Sequence of chain 1.D:
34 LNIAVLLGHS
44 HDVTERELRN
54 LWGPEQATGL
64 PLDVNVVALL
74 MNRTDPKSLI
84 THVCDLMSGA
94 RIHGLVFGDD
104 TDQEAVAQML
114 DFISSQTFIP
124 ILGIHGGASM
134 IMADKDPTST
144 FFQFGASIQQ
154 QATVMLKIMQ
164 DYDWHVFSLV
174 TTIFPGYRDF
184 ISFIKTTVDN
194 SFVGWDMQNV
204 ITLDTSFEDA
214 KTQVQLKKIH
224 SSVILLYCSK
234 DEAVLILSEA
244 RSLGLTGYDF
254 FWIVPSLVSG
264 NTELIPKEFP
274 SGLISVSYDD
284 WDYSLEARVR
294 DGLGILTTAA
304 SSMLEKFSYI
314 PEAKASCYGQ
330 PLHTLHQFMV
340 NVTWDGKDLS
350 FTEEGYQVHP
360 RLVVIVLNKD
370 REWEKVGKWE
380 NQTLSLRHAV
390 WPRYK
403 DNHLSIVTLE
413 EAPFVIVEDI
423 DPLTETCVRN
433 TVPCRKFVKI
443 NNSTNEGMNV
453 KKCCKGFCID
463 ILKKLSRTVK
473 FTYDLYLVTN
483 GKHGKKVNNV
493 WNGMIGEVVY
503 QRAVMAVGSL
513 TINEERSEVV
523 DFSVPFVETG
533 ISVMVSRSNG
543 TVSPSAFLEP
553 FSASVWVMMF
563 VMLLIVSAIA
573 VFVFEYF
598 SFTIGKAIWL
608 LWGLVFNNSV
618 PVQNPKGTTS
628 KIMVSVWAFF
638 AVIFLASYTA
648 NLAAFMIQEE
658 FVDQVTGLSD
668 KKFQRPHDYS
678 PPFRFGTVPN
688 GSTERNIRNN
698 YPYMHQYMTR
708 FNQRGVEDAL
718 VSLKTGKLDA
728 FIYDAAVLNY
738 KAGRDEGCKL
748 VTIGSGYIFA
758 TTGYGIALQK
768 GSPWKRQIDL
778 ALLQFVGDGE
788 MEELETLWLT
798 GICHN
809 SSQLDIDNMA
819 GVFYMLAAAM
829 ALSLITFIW

Binding-site contacts:
Ligand atom O4 contacts residue PHE337 of chain 1.D at 3.6 Å.
Ligand atom N2 contacts residue ASN340 of chain 1.D at 3.0 Å (h-bond).
Ligand atom O4 contacts residue LYS309 of chain 1.D at 3.9 Å.
Ligand atom C8 contacts residue ASN340 of chain 1.D at 3.9 Å.
Ligand atom C8 contacts residue VAL339 of chain 1.D at 3.9 Å (hydrophobic).
Ligand atom O6 contacts residue SER305 of chain 1.D at 3.4 Å.
Ligand atom C2 contacts residue ASN340 of chain 1.D at 2.5 Å.
Ligand atom C4 contacts residue ASN340 of chain 1.D at 4.3 Å.
Ligand atom C8 contacts residue GLN336 of chain 1.D at 3.6 Å.
Ligand atom C1 contacts residue ASN340 of chain 1.D at 1.4 Å.
Ligand atom C7 contacts residue ASN340 of chain 1.D at 3.2 Å.
Ligand atom O6 contacts residue PHE337 of chain 1.D at 3.9 Å.
Ligand atom C3 contacts residue PHE337 of chain 1.D at 4.4 Å (hydrophobic).
Ligand atom C2 contacts residue PHE337 of chain 1.D at 4.2 Å (hydrophobic).
Ligand atom O7 contacts residue ASN340 of chain 1.D at 3.5 Å (h-bond).
Ligand atom C4 contacts residue PHE337 of chain 1.D at 3.7 Å (hydrophobic).
Ligand atom C8 contacts residue PHE337 of chain 1.D at 3.5 Å (hydrophobic).
Ligand atom C5 contacts residue ASN340 of chain 1.D at 3.7 Å.
Ligand atom C3 contacts residue ASN340 of chain 1.D at 3.8 Å.
Ligand atom O3 contacts residue PHE337 of chain 1.D at 3.7 Å.
Ligand atom O5 contacts residue ASN340 of chain 1.D at 2.4 Å (h-bond).

A small-molecule ligand and the protein it binds are described below.
Small molecule (SMILES): CC(=O)N[C@@H]1[C@@H](O)[C@H](O)[C@@H](CO)O[C@H]1O